Sequence of chain 1.A:
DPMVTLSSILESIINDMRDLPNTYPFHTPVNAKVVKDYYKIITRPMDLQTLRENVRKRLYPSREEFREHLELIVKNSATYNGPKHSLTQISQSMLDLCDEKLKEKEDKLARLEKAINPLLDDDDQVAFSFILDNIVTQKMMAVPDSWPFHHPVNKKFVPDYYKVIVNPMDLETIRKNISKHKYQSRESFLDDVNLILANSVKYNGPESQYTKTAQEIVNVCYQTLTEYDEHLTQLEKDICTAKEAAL

Binding-site contacts:
Ligand atom O27 contacts residue ASN163 of chain 1.A at 2.9 Å (h-bond).
Ligand atom C01 contacts residue VAL162 of chain 1.A at 3.7 Å (hydrophobic).
Ligand atom O27 contacts residue PHE166 of chain 1.A at 3.9 Å.
Ligand atom C14 contacts residue TRP156 of chain 1.A at 4.1 Å (hydrophobic).
Ligand atom C21 contacts residue TYR219 of chain 1.A at 3.3 Å (hydrophobic).
Ligand atom C11 contacts residue PHE158 of chain 1.A at 3.6 Å (hydrophobic).
Ligand atom O26 contacts residue PRO161 of chain 1.A at 3.4 Å (h-bond).
Ligand atom C28 contacts residue VAL162 of chain 1.A at 3.9 Å (hydrophobic).
Ligand atom C02 contacts residue TRP156 of chain 1.A at 4.0 Å (hydrophobic).
Ligand atom C15 contacts residue VAL167 of chain 1.A at 3.9 Å (hydrophobic).
Ligand atom O10 contacts residue ASN213 of chain 1.A at 2.9 Å (h-bond).
Ligand atom C25 contacts residue PHE166 of chain 1.A at 4.0 Å (hydrophobic).
Ligand atom C09 contacts residue ASN213 of chain 1.A at 3.3 Å.
Ligand atom C11 contacts residue ASN213 of chain 1.A at 4.0 Å.
Ligand atom C11 contacts residue PRO157 of chain 1.A at 3.8 Å (hydrophobic).
Ligand atom C29 contacts residue TRP156 of chain 1.A at 3.7 Å (hydrophobic).
Ligand atom C06 contacts residue PRO157 of chain 1.A at 3.9 Å (hydrophobic).
Ligand atom N03 contacts residue TRP156 of chain 1.A at 3.6 Å.
Ligand atom N05 contacts residue VAL167 of chain 1.A at 4.0 Å.
Ligand atom S24 contacts residue ASN163 of chain 1.A at 3.9 Å.
Ligand atom O26 contacts residue ASN163 of chain 1.A at 3.9 Å.
Ligand atom C20 contacts residue TRP156 of chain 1.A at 3.8 Å (hydrophobic).
Ligand atom C09 contacts residue TYR219 of chain 1.A at 3.6 Å (hydrophobic).
Ligand atom C28 contacts residue HIS160 of chain 1.A at 3.2 Å.
Ligand atom C29 contacts residue PRO157 of chain 1.A at 3.9 Å (hydrophobic).
Ligand atom C28 contacts residue PRO161 of chain 1.A at 3.5 Å (hydrophobic).
Ligand atom C12 contacts residue PRO157 of chain 1.A at 3.5 Å (hydrophobic).
Ligand atom C12 contacts residue VAL162 of chain 1.A at 3.8 Å (hydrophobic).
Ligand atom C16 contacts residue PHE166 of chain 1.A at 3.8 Å (hydrophobic).
Ligand atom C19 contacts residue TRP156 of chain 1.A at 4.0 Å (hydrophobic).
Ligand atom C15 contacts residue PHE166 of chain 1.A at 3.9 Å (hydrophobic).
Ligand atom C04 contacts residue TRP156 of chain 1.A at 3.7 Å (hydrophobic).
Ligand atom C20 contacts residue TYR219 of chain 1.A at 3.5 Å (hydrophobic).
Ligand atom C01 contacts residue PRO157 of chain 1.A at 3.3 Å (hydrophobic).
Ligand atom N07 contacts residue PRO157 of chain 1.A at 3.6 Å.
Ligand atom O27 contacts residue VAL162 of chain 1.A at 3.8 Å.
Ligand atom C14 contacts residue VAL167 of chain 1.A at 3.9 Å (hydrophobic).
Ligand atom C04 contacts residue VAL167 of chain 1.A at 3.9 Å (hydrophobic).
Ligand atom C28 contacts residue PRO157 of chain 1.A at 3.6 Å (hydrophobic).
Ligand atom C13 contacts residue TYR212 of chain 1.A at 3.7 Å (hydrophobic).

The protein below binds the small molecule below.
Small molecule (SMILES): C[C@@H]1COCCN1c1cc(C2(S(C)(=O)=O)CC2)nc(-c2cccc3[nH]ccc23)n1